Binding-site contacts:
Ligand atom C3' contacts residue GLY12 of chain 1.A at 3.8 Å.
Ligand atom O2' contacts residue ALA36 of chain 1.A at 3.6 Å.
Ligand atom O1P contacts residue THR11 of chain 1.A at 3.8 Å.
Ligand atom O4P contacts residue GLY161 of chain 1.A at 3.5 Å.
Ligand atom C3' contacts residue THR11 of chain 1.A at 3.4 Å.
Ligand atom C2 contacts residue ALA36 of chain 1.A at 3.2 Å (hydrophobic).
Ligand atom O1P contacts residue ALA36 of chain 1.A at 3.4 Å.
Ligand atom O5P contacts residue MET162 of chain 1.A at 3.8 Å.
Ligand atom O1P contacts residue SER37 of chain 1.A at 2.5 Å (h-bond).
Ligand atom C2 contacts residue THR57 of chain 1.A at 3.5 Å.
Ligand atom N3 contacts residue SER37 of chain 1.A at 3.5 Å (h-bond).
Ligand atom O3' contacts residue GLY9 of chain 1.A at 3.2 Å.
Ligand atom O3' contacts residue THR11 of chain 1.A at 2.7 Å (h-bond).
Ligand atom P1 contacts residue THR11 of chain 1.A at 3.4 Å.
Ligand atom P1 contacts residue SER37 of chain 1.A at 3.3 Å.
Ligand atom P1 contacts residue SER40 of chain 1.A at 3.4 Å.
Ligand atom P1 contacts residue ARG39 of chain 1.A at 3.8 Å.
Ligand atom C2 contacts residue SER37 of chain 1.A at 3.7 Å.
Ligand atom O2' contacts residue SER37 of chain 1.A at 3.8 Å.
Ligand atom C5 contacts residue THR76 of chain 1.A at 3.7 Å.
Ligand atom P2 contacts residue MET162 of chain 1.A at 3.7 Å.
Ligand atom N3 contacts residue ALA36 of chain 1.A at 3.4 Å.
Ligand atom O5' contacts residue GLY12 of chain 1.A at 3.2 Å.
Ligand atom N3 contacts residue ALA72 of chain 1.A at 3.8 Å.
Ligand atom O3P contacts residue SER40 of chain 1.A at 3.2 Å (h-bond).
Ligand atom O3' contacts residue GLY12 of chain 1.A at 3.1 Å (h-bond).
Ligand atom O4P contacts residue MET162 of chain 1.A at 3.0 Å (h-bond).
Ligand atom O2P contacts residue SER37 of chain 1.A at 3.2 Å (h-bond).
Ligand atom C6 contacts residue THR76 of chain 1.A at 3.7 Å.
Ligand atom C1' contacts residue ALA72 of chain 1.A at 3.8 Å (hydrophobic).
Ligand atom O3P contacts residue THR11 of chain 1.A at 2.6 Å (h-bond).
Ligand atom O2' contacts residue THR11 of chain 1.A at 3.2 Å (h-bond).
Ligand atom O4P contacts residue ALA13 of chain 1.A at 2.8 Å (h-bond).
Ligand atom N6 contacts residue LYS79 of chain 1.A at 3.8 Å.
Ligand atom C2 contacts residue THR76 of chain 1.A at 3.8 Å.
Ligand atom O6P contacts residue GLY161 of chain 1.A at 3.6 Å.
Ligand atom O4' contacts residue ALA72 of chain 1.A at 3.4 Å.
Ligand atom O4P contacts residue GLY12 of chain 1.A at 3.4 Å.
Ligand atom O1P contacts residue SER40 of chain 1.A at 2.5 Å (h-bond).
Ligand atom O2P contacts residue ARG39 of chain 1.A at 2.5 Å (salt-bridge).

Sequence of chain 1.A:
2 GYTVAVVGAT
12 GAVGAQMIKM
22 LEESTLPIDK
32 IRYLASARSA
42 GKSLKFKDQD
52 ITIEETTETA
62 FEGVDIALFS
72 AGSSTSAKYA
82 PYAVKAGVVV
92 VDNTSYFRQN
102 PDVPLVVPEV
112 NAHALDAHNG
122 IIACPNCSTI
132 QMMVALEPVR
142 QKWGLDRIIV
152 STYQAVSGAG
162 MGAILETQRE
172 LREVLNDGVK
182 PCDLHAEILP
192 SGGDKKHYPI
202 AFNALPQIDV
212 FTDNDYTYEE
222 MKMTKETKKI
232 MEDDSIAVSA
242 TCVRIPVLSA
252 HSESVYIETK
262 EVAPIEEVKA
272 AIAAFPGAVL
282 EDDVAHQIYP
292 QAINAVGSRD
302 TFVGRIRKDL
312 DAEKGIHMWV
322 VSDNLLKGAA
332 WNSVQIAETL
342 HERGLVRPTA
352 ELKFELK

This small molecule binds to this protein.
Small molecule (SMILES): Nc1ncnc2c1ncn2[C@@H]1O[C@H](COP(=O)(O)O)[C@@H](O)[C@H]1OP(=O)(O)O